The small molecule below binds the protein below.
Small molecule (SMILES): NCCCN(CCc1ccccc1)CC(=O)N(CCc1ccc(S(N)(=O)=O)cc1)Cc1ccc(F)cc1

Sequence of chain 1.A:
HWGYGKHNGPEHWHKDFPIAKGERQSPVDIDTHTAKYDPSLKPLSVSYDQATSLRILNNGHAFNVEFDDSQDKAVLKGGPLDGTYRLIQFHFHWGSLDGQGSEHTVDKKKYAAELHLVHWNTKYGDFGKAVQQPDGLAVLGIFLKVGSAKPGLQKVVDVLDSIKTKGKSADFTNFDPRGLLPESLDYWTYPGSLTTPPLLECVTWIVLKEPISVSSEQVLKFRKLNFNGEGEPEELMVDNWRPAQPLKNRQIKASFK

Binding-site contacts:
Ligand atom O36 contacts residue HIS119 of chain 1.A at 3.5 Å (h-bond).
Ligand atom C17 contacts residue HIS64 of chain 1.A at 2.9 Å.
Ligand atom O36 contacts residue VAL121 of chain 1.A at 3.8 Å.
Ligand atom C22 contacts residue PHE20 of chain 1.A at 3.6 Å (hydrophobic).
Ligand atom C32 contacts residue PHE130 of chain 1.A at 3.5 Å (hydrophobic).
Ligand atom C02 contacts residue THR199 of chain 1.A at 3.2 Å.
Ligand atom C24 contacts residue PRO201 of chain 1.A at 3.8 Å (hydrophobic).
Ligand atom F33 contacts residue VAL134 of chain 1.A at 3.6 Å.
Ligand atom C19 contacts residue PRO201 of chain 1.A at 3.6 Å (hydrophobic).
Ligand atom N37 contacts residue HIS119 of chain 1.A at 3.4 Å (h-bond).
Ligand atom C19 contacts residue PRO200 of chain 1.A at 3.9 Å (hydrophobic).
Ligand atom N27 contacts residue ASN62 of chain 1.A at 3.4 Å.
Ligand atom C05 contacts residue VAL121 of chain 1.A at 3.9 Å (hydrophobic).
Ligand atom C06 contacts residue LEU197 of chain 1.A at 3.9 Å (hydrophobic).
Ligand atom C26 contacts residue HIS64 of chain 1.A at 3.2 Å.
Ligand atom C20 contacts residue PRO201 of chain 1.A at 3.8 Å (hydrophobic).
Ligand atom N37 contacts residue ZN1 of chain 1.C at 1.9 Å.
Ligand atom O36 contacts residue ZN1 of chain 1.C at 3.1 Å.
Ligand atom C14 contacts residue PHE130 of chain 1.A at 3.5 Å (hydrophobic).
Ligand atom C25 contacts residue HIS64 of chain 1.A at 3.1 Å.
Ligand atom O35 contacts residue THR198 of chain 1.A at 3.0 Å (h-bond).
Ligand atom N37 contacts residue THR198 of chain 1.A at 2.8 Å (h-bond).
Ligand atom C26 contacts residue ASN62 of chain 1.A at 3.8 Å.
Ligand atom C17 contacts residue TRP5 of chain 1.A at 3.8 Å (hydrophobic).
Ligand atom C04 contacts residue LEU197 of chain 1.A at 3.9 Å (hydrophobic).
Ligand atom O36 contacts residue HIS94 of chain 1.A at 3.4 Å.
Ligand atom C11 contacts residue PHE130 of chain 1.A at 3.7 Å (hydrophobic).
Ligand atom S34 contacts residue THR198 of chain 1.A at 3.8 Å.
Ligand atom C03 contacts residue LEU197 of chain 1.A at 3.9 Å (hydrophobic).
Ligand atom C01 contacts residue THR199 of chain 1.A at 3.2 Å.
Ligand atom C24 contacts residue PRO200 of chain 1.A at 3.4 Å (hydrophobic).
Ligand atom C23 contacts residue PHE20 of chain 1.A at 3.6 Å (hydrophobic).
Ligand atom S34 contacts residue ZN1 of chain 1.C at 3.0 Å.
Ligand atom N37 contacts residue HIS96 of chain 1.A at 3.3 Å (h-bond).
Ligand atom O35 contacts residue LEU197 of chain 1.A at 3.4 Å.
Ligand atom C02 contacts residue LEU197 of chain 1.A at 3.9 Å (hydrophobic).
Ligand atom O36 contacts residue VAL142 of chain 1.A at 3.8 Å.
Ligand atom O35 contacts residue TRP208 of chain 1.A at 3.5 Å.
Ligand atom N37 contacts residue HIS94 of chain 1.A at 3.2 Å (h-bond).
Ligand atom C01 contacts residue LEU197 of chain 1.A at 3.7 Å (hydrophobic).